Sequence of chain 1.A:
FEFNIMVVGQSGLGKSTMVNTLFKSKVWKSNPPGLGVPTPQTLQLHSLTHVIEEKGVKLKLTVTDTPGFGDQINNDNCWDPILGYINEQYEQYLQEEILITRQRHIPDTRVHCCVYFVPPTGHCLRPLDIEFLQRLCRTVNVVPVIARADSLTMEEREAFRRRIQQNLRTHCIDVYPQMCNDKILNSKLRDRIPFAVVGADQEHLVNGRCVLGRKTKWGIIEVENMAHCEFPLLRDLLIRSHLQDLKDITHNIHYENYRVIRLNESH

Binding-site contacts:
Ligand atom N3B contacts residue GLY34 of chain 1.A at 3.1 Å (h-bond).
Ligand atom C5' contacts residue THR143 of chain 2.A at 3.4 Å.
Ligand atom O4' contacts residue ARG170 of chain 1.A at 3.4 Å.
Ligand atom PB contacts residue MG1 of chain 1.C at 3.2 Å.
Ligand atom N1 contacts residue ASP172 of chain 1.A at 2.9 Å (salt-bridge).
Ligand atom PG contacts residue MG1 of chain 1.C at 3.0 Å.
Ligand atom C8 contacts residue THR39 of chain 1.A at 3.5 Å.
Ligand atom O2G contacts residue SER33 of chain 1.A at 2.4 Å (h-bond).
Ligand atom O1G contacts residue THR64 of chain 1.A at 2.8 Å (h-bond).
Ligand atom O6 contacts residue VAL225 of chain 1.A at 3.2 Å.
Ligand atom O2B contacts residue GLY34 of chain 1.A at 3.5 Å (h-bond).
Ligand atom O1B contacts residue MG1 of chain 1.C at 2.1 Å.
Ligand atom N3 contacts residue ARG170 of chain 1.A at 3.2 Å (salt-bridge).
Ligand atom O1A contacts residue LYS37 of chain 1.A at 3.5 Å (salt-bridge).
Ligand atom N2 contacts residue ASP172 of chain 1.A at 2.9 Å (salt-bridge).
Ligand atom O1A contacts residue THR39 of chain 1.A at 3.0 Å (h-bond).
Ligand atom C4' contacts residue THR143 of chain 2.A at 3.3 Å.
Ligand atom O2B contacts residue LYS37 of chain 1.A at 2.8 Å (salt-bridge).
Ligand atom C4 contacts residue ARG170 of chain 1.A at 3.5 Å.
Ligand atom N3 contacts residue SER173 of chain 2.A at 3.4 Å (h-bond).
Ligand atom N2 contacts residue SER173 of chain 2.A at 3.0 Å (h-bond).
Ligand atom O3G contacts residue LYS37 of chain 1.A at 2.5 Å (salt-bridge).
Ligand atom O2G contacts residue GLN63 of chain 1.A at 3.5 Å.
Ligand atom N3B contacts residue MG1 of chain 1.C at 3.4 Å.
Ligand atom O2B contacts residue GLY36 of chain 1.A at 3.3 Å (h-bond).
Ligand atom O2B contacts residue LEU35 of chain 1.A at 3.2 Å (h-bond).
Ligand atom O3G contacts residue GLY90 of chain 1.A at 3.2 Å (h-bond).
Ligand atom O2' contacts residue ARG241 of chain 1.A at 3.2 Å (salt-bridge).
Ligand atom N3B contacts residue HIS145 of chain 2.A at 3.1 Å (h-bond).
Ligand atom O3G contacts residue MG1 of chain 1.C at 3.5 Å.
Ligand atom O1B contacts residue SER38 of chain 1.A at 3.0 Å (h-bond).
Ligand atom O1G contacts residue MG1 of chain 1.C at 2.0 Å.
Ligand atom O3A contacts residue GLY36 of chain 1.A at 3.1 Å (h-bond).
Ligand atom O3' contacts residue GLU178 of chain 2.A at 3.4 Å (salt-bridge).
Ligand atom O1A contacts residue GLY36 of chain 1.A at 3.2 Å.
Ligand atom O6 contacts residue GLY226 of chain 1.A at 2.8 Å (h-bond).
Ligand atom O1A contacts residue SER38 of chain 1.A at 3.2 Å (h-bond).
Ligand atom O2' contacts residue GLU178 of chain 2.A at 2.8 Å (salt-bridge).
Ligand atom O2A contacts residue HIS145 of chain 2.A at 3.5 Å.
Ligand atom C4 contacts residue ARG241 of chain 1.A at 3.5 Å.

The small molecule below binds the protein below.
Small molecule (SMILES): Nc1nc2c(ncn2[C@@H]2O[C@H](CO[P](=O)(O)O[P](=O)(O)NP(=O)(O)O)[C@@H](O)[C@H]2O)c(=O)[nH]1

Sequence of chain 2.A:
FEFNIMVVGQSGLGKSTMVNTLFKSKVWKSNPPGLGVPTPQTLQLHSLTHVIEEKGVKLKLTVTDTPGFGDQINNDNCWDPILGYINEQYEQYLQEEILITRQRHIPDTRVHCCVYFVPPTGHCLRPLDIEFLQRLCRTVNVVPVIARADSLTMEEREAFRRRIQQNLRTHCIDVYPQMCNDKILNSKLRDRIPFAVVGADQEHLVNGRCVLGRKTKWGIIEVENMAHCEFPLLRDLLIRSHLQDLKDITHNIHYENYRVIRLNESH